A protein and the small-molecule ligand that binds it are described below.
Small molecule (SMILES): CC(=O)N[C@@H]1[C@@H](O)[C@H](O)[C@@H](CO)O[C@H]1O

Binding-site contacts:
Ligand atom C6 contacts residue THR59 of chain 2.A at 4.2 Å.
Ligand atom C5 contacts residue ASN56 of chain 2.A at 3.7 Å.
Ligand atom C4 contacts residue ASN56 of chain 2.A at 4.3 Å.
Ligand atom O5 contacts residue THR59 of chain 2.A at 4.4 Å.
Ligand atom C5 contacts residue THR59 of chain 2.A at 4.1 Å.
Ligand atom O7 contacts residue ASN56 of chain 2.A at 3.6 Å.
Ligand atom O5 contacts residue ASN56 of chain 2.A at 2.4 Å (h-bond).
Ligand atom C7 contacts residue ASN56 of chain 2.A at 3.5 Å.
Ligand atom C8 contacts residue ASN56 of chain 2.A at 4.4 Å.
Ligand atom N2 contacts residue ASN56 of chain 2.A at 3.0 Å (h-bond).
Ligand atom C2 contacts residue ASN56 of chain 2.A at 2.5 Å.
Ligand atom C1 contacts residue ASN56 of chain 2.A at 1.5 Å.
Ligand atom C3 contacts residue ASN56 of chain 2.A at 3.9 Å.
Ligand atom N2 contacts residue SER58 of chain 2.A at 4.3 Å.
Ligand atom C2 contacts residue SER58 of chain 2.A at 4.2 Å.
Ligand atom O5 contacts residue SER58 of chain 2.A at 4.0 Å.
Ligand atom C5 contacts residue SER58 of chain 2.A at 4.3 Å.
Ligand atom C1 contacts residue SER58 of chain 2.A at 3.3 Å.

Sequence of chain 2.A:
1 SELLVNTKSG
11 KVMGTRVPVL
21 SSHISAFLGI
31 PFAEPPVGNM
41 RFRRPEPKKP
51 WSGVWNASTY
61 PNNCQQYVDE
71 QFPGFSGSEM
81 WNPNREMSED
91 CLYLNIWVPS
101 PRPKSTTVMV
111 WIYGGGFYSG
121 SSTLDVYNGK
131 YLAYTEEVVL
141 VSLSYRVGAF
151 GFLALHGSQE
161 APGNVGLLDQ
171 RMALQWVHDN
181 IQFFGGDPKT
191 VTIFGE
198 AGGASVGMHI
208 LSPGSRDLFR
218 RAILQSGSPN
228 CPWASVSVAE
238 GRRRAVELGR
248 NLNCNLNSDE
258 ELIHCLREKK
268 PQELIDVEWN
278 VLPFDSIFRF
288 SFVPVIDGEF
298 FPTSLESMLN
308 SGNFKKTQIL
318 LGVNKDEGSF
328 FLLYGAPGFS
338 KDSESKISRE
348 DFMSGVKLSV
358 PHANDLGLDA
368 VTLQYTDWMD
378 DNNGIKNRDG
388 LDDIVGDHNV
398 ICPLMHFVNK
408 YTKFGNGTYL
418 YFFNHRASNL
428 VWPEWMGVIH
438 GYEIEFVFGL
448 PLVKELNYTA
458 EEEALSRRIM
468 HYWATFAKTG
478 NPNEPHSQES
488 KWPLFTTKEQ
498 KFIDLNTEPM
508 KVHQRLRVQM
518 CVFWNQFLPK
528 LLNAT